The protein below binds the small molecule below.
Small molecule (SMILES): CC(=O)N[C@@H]1[C@@H](O)[C@H](O)[C@@H](CO)O[C@H]1O

Sequence of chain 39.B:
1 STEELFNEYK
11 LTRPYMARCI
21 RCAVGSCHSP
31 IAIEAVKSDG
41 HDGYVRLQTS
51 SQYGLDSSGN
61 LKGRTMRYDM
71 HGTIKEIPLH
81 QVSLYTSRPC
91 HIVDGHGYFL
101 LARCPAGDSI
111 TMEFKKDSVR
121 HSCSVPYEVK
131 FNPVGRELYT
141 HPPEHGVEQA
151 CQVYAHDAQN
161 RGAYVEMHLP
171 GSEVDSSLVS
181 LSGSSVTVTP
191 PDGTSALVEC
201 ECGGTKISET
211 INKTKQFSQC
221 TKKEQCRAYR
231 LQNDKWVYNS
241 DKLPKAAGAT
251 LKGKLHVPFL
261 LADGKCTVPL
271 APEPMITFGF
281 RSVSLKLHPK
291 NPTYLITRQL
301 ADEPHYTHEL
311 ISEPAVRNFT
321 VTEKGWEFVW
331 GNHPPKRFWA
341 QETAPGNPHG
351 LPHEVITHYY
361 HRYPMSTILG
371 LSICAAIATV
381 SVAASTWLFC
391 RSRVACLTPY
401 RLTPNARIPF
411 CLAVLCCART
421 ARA

Binding-site contacts:
Ligand atom C8 contacts residue GLU305 of chain 19.A at 4.5 Å.
Ligand atom C6 contacts residue ASN318 of chain 39.B at 3.2 Å.
Ligand atom O5 contacts residue SER284 of chain 39.B at 4.2 Å.
Ligand atom O6 contacts residue ASN318 of chain 39.B at 2.9 Å (h-bond).
Ligand atom O6 contacts residue SER284 of chain 39.B at 2.4 Å (h-bond).
Ligand atom N2 contacts residue GLU305 of chain 19.A at 4.4 Å.
Ligand atom C7 contacts residue GLU305 of chain 19.A at 3.6 Å.
Ligand atom O7 contacts residue GLU305 of chain 19.A at 2.4 Å (salt-bridge).
Ligand atom C6 contacts residue SER284 of chain 39.B at 3.4 Å.
Ligand atom C5 contacts residue SER284 of chain 39.B at 4.5 Å.

Sequence of chain 19.A:
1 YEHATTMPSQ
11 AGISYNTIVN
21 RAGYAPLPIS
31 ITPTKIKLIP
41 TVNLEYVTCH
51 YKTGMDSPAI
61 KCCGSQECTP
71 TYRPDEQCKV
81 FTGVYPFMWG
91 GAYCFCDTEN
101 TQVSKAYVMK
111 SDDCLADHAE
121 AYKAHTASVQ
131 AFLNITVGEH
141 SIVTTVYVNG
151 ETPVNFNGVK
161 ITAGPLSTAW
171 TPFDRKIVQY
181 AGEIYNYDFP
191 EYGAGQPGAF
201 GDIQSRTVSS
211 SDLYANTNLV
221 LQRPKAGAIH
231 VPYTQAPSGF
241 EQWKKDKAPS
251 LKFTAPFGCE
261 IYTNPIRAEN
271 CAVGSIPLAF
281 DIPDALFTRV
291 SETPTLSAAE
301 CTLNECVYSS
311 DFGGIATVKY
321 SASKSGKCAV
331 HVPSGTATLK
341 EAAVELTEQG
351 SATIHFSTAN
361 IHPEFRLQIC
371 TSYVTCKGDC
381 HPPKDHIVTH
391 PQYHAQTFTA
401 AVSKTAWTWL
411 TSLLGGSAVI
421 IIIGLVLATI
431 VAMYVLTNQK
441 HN